This small molecule binds to this protein.
Small molecule (SMILES): Cn1c(CNC(=O)c2cccn2C(=O)[C@@H](CC2CCCCC2)NCC(=O)O)ccc1C(=N)N

Sequence of chain 1.B:
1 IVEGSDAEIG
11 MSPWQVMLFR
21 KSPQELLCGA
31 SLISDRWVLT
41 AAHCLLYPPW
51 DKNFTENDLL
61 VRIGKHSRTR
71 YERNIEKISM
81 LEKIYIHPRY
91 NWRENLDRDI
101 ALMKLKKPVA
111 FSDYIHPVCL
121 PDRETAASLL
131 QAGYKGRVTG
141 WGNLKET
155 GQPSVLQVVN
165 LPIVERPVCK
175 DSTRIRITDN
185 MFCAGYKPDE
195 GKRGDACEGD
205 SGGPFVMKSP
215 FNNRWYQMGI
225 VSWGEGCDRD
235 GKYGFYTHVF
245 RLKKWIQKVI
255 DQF

Binding-site contacts:
Ligand atom C9 contacts residue HIS43 of chain 1.B at 3.4 Å.
Ligand atom C14 contacts residue GLY228 of chain 1.B at 3.5 Å.
Ligand atom C12 contacts residue TRP227 of chain 1.B at 3.8 Å (hydrophobic).
Ligand atom O1 contacts residue TRP227 of chain 1.B at 3.1 Å.
Ligand atom N5 contacts residue GLY228 of chain 1.B at 2.8 Å (h-bond).
Ligand atom O3 contacts residue GLY230 of chain 1.B at 3.8 Å.
Ligand atom C2 contacts residue SER226 of chain 1.B at 3.7 Å.
Ligand atom C2 contacts residue TRP227 of chain 1.B at 3.6 Å (hydrophobic).
Ligand atom C4 contacts residue CYS201 of chain 1.B at 3.6 Å (hydrophobic).
Ligand atom C1 contacts residue CYS201 of chain 1.B at 3.7 Å (hydrophobic).
Ligand atom C2 contacts residue VAL225 of chain 1.B at 3.6 Å (hydrophobic).
Ligand atom N1 contacts residue GLY230 of chain 1.B at 3.0 Å (h-bond).
Ligand atom C contacts residue ASP199 of chain 1.B at 3.5 Å.
Ligand atom O2 contacts residue GLU229 of chain 1.B at 3.4 Å.
Ligand atom N contacts residue CYS201 of chain 1.B at 3.7 Å.
Ligand atom C3 contacts residue GLY230 of chain 1.B at 3.5 Å.
Ligand atom C contacts residue GLY228 of chain 1.B at 3.7 Å.
Ligand atom C10 contacts residue TRP50 of chain 1.B at 3.5 Å (hydrophobic).
Ligand atom C8 contacts residue SER226 of chain 1.B at 3.7 Å.
Ligand atom N3 contacts residue SER226 of chain 1.B at 3.0 Å (h-bond).
Ligand atom N contacts residue ASP199 of chain 1.B at 3.0 Å (salt-bridge).
Ligand atom C12 contacts residue GLY228 of chain 1.B at 3.6 Å.
Ligand atom N1 contacts residue ASP199 of chain 1.B at 2.9 Å (salt-bridge).
Ligand atom C7 contacts residue SER226 of chain 1.B at 3.8 Å.
Ligand atom C13 contacts residue GLY228 of chain 1.B at 3.5 Å.
Ligand atom C11 contacts residue TRP50 of chain 1.B at 3.6 Å (hydrophobic).
Ligand atom C10 contacts residue TYR47 of chain 1.B at 3.8 Å (hydrophobic).
Ligand atom O1 contacts residue GLY228 of chain 1.B at 2.9 Å (h-bond).
Ligand atom C4 contacts residue GLU202 of chain 1.B at 3.4 Å.
Ligand atom C5 contacts residue CYS201 of chain 1.B at 3.8 Å (hydrophobic).
Ligand atom C contacts residue ALA200 of chain 1.B at 3.4 Å (hydrophobic).
Ligand atom C3 contacts residue CYS201 of chain 1.B at 3.6 Å (hydrophobic).
Ligand atom C19 contacts residue TYR47 of chain 1.B at 3.5 Å (hydrophobic).
Ligand atom N contacts residue ALA200 of chain 1.B at 3.0 Å (h-bond).
Ligand atom O2 contacts residue GLY230 of chain 1.B at 3.3 Å (h-bond).
Ligand atom N3 contacts residue SER205 of chain 1.B at 3.5 Å (h-bond).
Ligand atom C6 contacts residue SER205 of chain 1.B at 3.1 Å.
Ligand atom C22 contacts residue GLY230 of chain 1.B at 3.7 Å.
Ligand atom C3 contacts residue CYS231 of chain 1.B at 3.5 Å (hydrophobic).
Ligand atom N1 contacts residue GLY228 of chain 1.B at 3.1 Å.